This protein binds this small molecule.
Small molecule (SMILES): O=S(=O)(N1CCc2cc(O)ccc2C1)C(F)(F)F

Sequence of chain 1.A:
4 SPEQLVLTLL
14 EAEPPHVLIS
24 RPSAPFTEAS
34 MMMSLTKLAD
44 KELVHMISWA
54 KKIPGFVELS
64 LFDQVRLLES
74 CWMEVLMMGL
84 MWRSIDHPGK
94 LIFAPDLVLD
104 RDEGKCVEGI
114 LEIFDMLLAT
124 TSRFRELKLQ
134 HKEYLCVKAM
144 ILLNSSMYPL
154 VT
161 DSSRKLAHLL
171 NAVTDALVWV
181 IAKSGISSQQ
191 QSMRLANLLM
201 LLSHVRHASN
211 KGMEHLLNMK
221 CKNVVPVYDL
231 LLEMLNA

Binding-site contacts:
Ligand atom SAR contacts residue MET76 of chain 1.A at 4.1 Å.
Ligand atom CAD contacts residue MET80 of chain 1.A at 3.8 Å (hydrophobic).
Ligand atom CAE contacts residue PHE96 of chain 1.A at 4.1 Å (hydrophobic).
Ligand atom CAI contacts residue LEU120 of chain 1.A at 4.2 Å (hydrophobic).
Ligand atom OAO contacts residue ARG86 of chain 1.A at 3.5 Å (salt-bridge).
Ligand atom FAK contacts residue GLY212 of chain 1.A at 4.2 Å.
Ligand atom OAO contacts residue GLU45 of chain 1.A at 2.5 Å (salt-bridge).
Ligand atom FAL contacts residue ILE113 of chain 1.A at 3.3 Å.
Ligand atom OAO contacts residue LEU79 of chain 1.A at 3.6 Å.
Ligand atom FAL contacts residue MET35 of chain 1.A at 3.9 Å.
Ligand atom CAF contacts residue LEU38 of chain 1.A at 4.2 Å (hydrophobic).
Ligand atom CAH contacts residue PHE96 of chain 1.A at 4.2 Å (hydrophobic).
Ligand atom OAP contacts residue LEU216 of chain 1.A at 3.4 Å.
Ligand atom CAG contacts residue PHE96 of chain 1.A at 4.1 Å (hydrophobic).
Ligand atom CAE contacts residue ALA42 of chain 1.A at 3.8 Å (hydrophobic).
Ligand atom CAE contacts residue LEU38 of chain 1.A at 3.4 Å (hydrophobic).
Ligand atom CAA contacts residue PHE96 of chain 1.A at 3.8 Å (hydrophobic).
Ligand atom FAK contacts residue HIS215 of chain 1.A at 3.6 Å.
Ligand atom CAH contacts residue GLU45 of chain 1.A at 3.2 Å.
Ligand atom FAM contacts residue ILE116 of chain 1.A at 3.9 Å.
Ligand atom CAG contacts residue LEU41 of chain 1.A at 4.0 Å (hydrophobic).
Ligand atom OAP contacts residue MET76 of chain 1.A at 3.4 Å.
Ligand atom CAJ contacts residue ILE113 of chain 1.A at 3.4 Å (hydrophobic).
Ligand atom CAB contacts residue PHE96 of chain 1.A at 3.8 Å (hydrophobic).
Ligand atom CAC contacts residue LEU79 of chain 1.A at 3.8 Å (hydrophobic).
Ligand atom FAM contacts residue ILE113 of chain 1.A at 3.1 Å.
Ligand atom CAH contacts residue LEU79 of chain 1.A at 3.9 Å (hydrophobic).
Ligand atom CAC contacts residue PHE96 of chain 1.A at 4.0 Å (hydrophobic).
Ligand atom CAG contacts residue ALA42 of chain 1.A at 4.1 Å (hydrophobic).
Ligand atom OAP contacts residue GLY212 of chain 1.A at 4.2 Å.
Ligand atom OAQ contacts residue MET76 of chain 1.A at 4.0 Å.
Ligand atom FAK contacts residue ILE116 of chain 1.A at 4.1 Å.
Ligand atom CAG contacts residue GLU45 of chain 1.A at 3.1 Å.
Ligand atom FAL contacts residue LEU38 of chain 1.A at 3.5 Å.
Ligand atom FAK contacts residue ILE113 of chain 1.A at 3.7 Å.
Ligand atom CAC contacts residue LEU83 of chain 1.A at 4.1 Å (hydrophobic).
Ligand atom CAD contacts residue LEU83 of chain 1.A at 4.0 Å (hydrophobic).
Ligand atom OAQ contacts residue ILE116 of chain 1.A at 4.1 Å.
Ligand atom CAG contacts residue LEU38 of chain 1.A at 4.1 Å (hydrophobic).
Ligand atom OAQ contacts residue GLY212 of chain 1.A at 3.2 Å.